Sequence of chain 1.A:
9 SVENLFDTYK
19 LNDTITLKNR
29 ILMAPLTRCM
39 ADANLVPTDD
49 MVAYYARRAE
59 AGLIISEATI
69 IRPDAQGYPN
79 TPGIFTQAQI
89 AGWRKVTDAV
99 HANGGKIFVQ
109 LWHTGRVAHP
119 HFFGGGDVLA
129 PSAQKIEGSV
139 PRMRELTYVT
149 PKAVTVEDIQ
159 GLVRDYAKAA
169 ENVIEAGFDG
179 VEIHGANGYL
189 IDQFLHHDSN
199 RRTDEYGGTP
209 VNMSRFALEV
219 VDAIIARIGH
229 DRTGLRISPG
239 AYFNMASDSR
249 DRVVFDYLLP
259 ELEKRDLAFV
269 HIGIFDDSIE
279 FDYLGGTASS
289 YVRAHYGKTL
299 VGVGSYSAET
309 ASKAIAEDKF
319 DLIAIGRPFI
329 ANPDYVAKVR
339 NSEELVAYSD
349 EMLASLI

This protein binds this small molecule.
Small molecule (SMILES): O=Cc1ccc(O)cc1

Binding-site contacts:
Ligand atom C1 contacts residue PRO139 of chain 1.A at 4.4 Å (hydrophobic).
Ligand atom C1' contacts residue ARG140 of chain 1.A at 3.5 Å.
Ligand atom O1' contacts residue ARG140 of chain 1.A at 3.0 Å (salt-bridge).
Ligand atom O1' contacts residue PRO139 of chain 1.A at 3.7 Å.
Ligand atom C1 contacts residue ARG140 of chain 1.A at 4.2 Å.
Ligand atom C6 contacts residue PRO139 of chain 1.A at 4.1 Å (hydrophobic).
Ligand atom C3 contacts residue ARG140 of chain 1.A at 4.0 Å.
Ligand atom C2 contacts residue ARG140 of chain 1.A at 3.9 Å.
Ligand atom C1' contacts residue PRO139 of chain 1.A at 4.5 Å (hydrophobic).